Sequence of chain 1.A:
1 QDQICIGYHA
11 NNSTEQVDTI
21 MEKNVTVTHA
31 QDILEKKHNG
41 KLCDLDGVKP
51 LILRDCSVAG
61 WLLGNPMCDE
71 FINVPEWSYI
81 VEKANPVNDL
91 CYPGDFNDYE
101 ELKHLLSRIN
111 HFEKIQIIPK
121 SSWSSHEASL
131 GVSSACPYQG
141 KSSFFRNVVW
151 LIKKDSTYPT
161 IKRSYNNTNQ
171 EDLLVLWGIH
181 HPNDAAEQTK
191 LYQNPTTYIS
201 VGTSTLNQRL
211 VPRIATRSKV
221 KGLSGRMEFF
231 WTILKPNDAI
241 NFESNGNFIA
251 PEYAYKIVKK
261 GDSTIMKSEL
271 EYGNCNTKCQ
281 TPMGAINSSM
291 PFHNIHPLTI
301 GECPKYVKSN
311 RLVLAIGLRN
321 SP

This protein binds this small molecule.
Small molecule (SMILES): CC(=O)N[C@H]1[C@H]([C@H](O)[C@H](O)CO)O[C@@](O)(C(=O)O)C[C@@H]1O

Binding-site contacts:
Ligand atom C9 contacts residue LEU191 of chain 1.A at 4.0 Å (hydrophobic).
Ligand atom C8 contacts residue TRP150 of chain 1.A at 4.1 Å (hydrophobic).
Ligand atom C5 contacts residue VAL132 of chain 1.A at 3.6 Å (hydrophobic).
Ligand atom C11 contacts residue LEU130 of chain 1.A at 3.1 Å (hydrophobic).
Ligand atom C10 contacts residue LEU191 of chain 1.A at 3.8 Å (hydrophobic).
Ligand atom C11 contacts residue ILE152 of chain 1.A at 3.4 Å (hydrophobic).
Ligand atom C10 contacts residue TRP150 of chain 1.A at 4.0 Å (hydrophobic).
Ligand atom C11 contacts residue TRP150 of chain 1.A at 3.8 Å (hydrophobic).
Ligand atom N5 contacts residue LEU130 of chain 1.A at 4.0 Å.
Ligand atom O9 contacts residue TYR92 of chain 1.A at 3.1 Å (h-bond).
Ligand atom C10 contacts residue LEU130 of chain 1.A at 3.7 Å (hydrophobic).
Ligand atom O1A contacts residue SER133 of chain 1.A at 3.1 Å (h-bond).
Ligand atom C11 contacts residue GLY131 of chain 1.A at 3.6 Å.
Ligand atom O1A contacts residue SER134 of chain 1.A at 3.9 Å.
Ligand atom C8 contacts residue TYR92 of chain 1.A at 4.2 Å (hydrophobic).
Ligand atom C7 contacts residue TRP150 of chain 1.A at 4.2 Å (hydrophobic).
Ligand atom O8 contacts residue TRP150 of chain 1.A at 3.7 Å.
Ligand atom C9 contacts residue TYR92 of chain 1.A at 3.6 Å (hydrophobic).
Ligand atom C4 contacts residue VAL132 of chain 1.A at 3.2 Å (hydrophobic).
Ligand atom O8 contacts residue TYR92 of chain 1.A at 3.5 Å (h-bond).
Ligand atom O10 contacts residue LEU191 of chain 1.A at 2.9 Å.
Ligand atom O1B contacts residue SER133 of chain 1.A at 3.6 Å.
Ligand atom C9 contacts residue HIS180 of chain 1.A at 3.7 Å.
Ligand atom N5 contacts residue VAL132 of chain 1.A at 2.9 Å (h-bond).
Ligand atom C9 contacts residue TRP150 of chain 1.A at 3.9 Å (hydrophobic).
Ligand atom O9 contacts residue GLU187 of chain 1.A at 2.5 Å (salt-bridge).
Ligand atom C9 contacts residue GLU187 of chain 1.A at 3.2 Å.
Ligand atom C11 contacts residue VAL132 of chain 1.A at 3.9 Å (hydrophobic).
Ligand atom O1B contacts residue SER134 of chain 1.A at 3.1 Å (h-bond).
Ligand atom N5 contacts residue TRP150 of chain 1.A at 4.0 Å.
Ligand atom O7 contacts residue LYS190 of chain 1.A at 4.0 Å.
Ligand atom O4 contacts residue VAL132 of chain 1.A at 3.6 Å.
Ligand atom O1A contacts residue LEU223 of chain 1.A at 4.0 Å.
Ligand atom O9 contacts residue HIS180 of chain 1.A at 3.5 Å (h-bond).
Ligand atom C1 contacts residue SER133 of chain 1.A at 4.0 Å.
Ligand atom C10 contacts residue VAL132 of chain 1.A at 4.1 Å (hydrophobic).
Ligand atom O9 contacts residue ASN183 of chain 1.A at 4.2 Å.
Ligand atom C11 contacts residue LEU191 of chain 1.A at 4.0 Å (hydrophobic).
Ligand atom C1 contacts residue SER134 of chain 1.A at 4.0 Å.
Ligand atom C1 contacts residue VAL132 of chain 1.A at 4.2 Å (hydrophobic).